Binding-site contacts:
Ligand atom C10 contacts residue TYR26 of chain 1.A at 3.8 Å (hydrophobic).
Ligand atom C8 contacts residue TRP230 of chain 1.A at 4.4 Å (hydrophobic).
Ligand atom C13 contacts residue GLU120 of chain 1.A at 4.5 Å.
Ligand atom C18 contacts residue VAL309 of chain 1.A at 3.6 Å (hydrophobic).
Ligand atom C16 contacts residue LEU311 of chain 1.A at 4.2 Å (hydrophobic).
Ligand atom C10 contacts residue TRP230 of chain 1.A at 3.6 Å (hydrophobic).
Ligand atom C17 contacts residue LEU311 of chain 1.A at 4.5 Å (hydrophobic).
Ligand atom C11 contacts residue NAP1 of chain 1.C at 4.2 Å.
Ligand atom C18 contacts residue LEU311 of chain 1.A at 3.6 Å (hydrophobic).
Ligand atom C20 contacts residue LEU311 of chain 1.A at 3.7 Å (hydrophobic).
Ligand atom O14 contacts residue ILE57 of chain 1.A at 4.5 Å.
Ligand atom C21 contacts residue TYR132 of chain 1.A at 3.9 Å (hydrophobic).
Ligand atom C2 contacts residue MET313 of chain 1.A at 4.3 Å (hydrophobic).
Ligand atom C23 contacts residue MET313 of chain 1.A at 3.5 Å (hydrophobic).
Ligand atom C16 contacts residue NAP1 of chain 1.C at 4.0 Å.
Ligand atom C13 contacts residue TYR58 of chain 1.A at 4.1 Å (hydrophobic).
Ligand atom C12 contacts residue TYR58 of chain 1.A at 4.4 Å (hydrophobic).
Ligand atom C1 contacts residue MET313 of chain 1.A at 3.8 Å (hydrophobic).
Ligand atom C15 contacts residue NAP1 of chain 1.C at 3.9 Å.
Ligand atom C9 contacts residue TYR26 of chain 1.A at 3.5 Å (hydrophobic).
Ligand atom C15 contacts residue TRP89 of chain 1.A at 4.5 Å (hydrophobic).
Ligand atom C6 contacts residue TRP230 of chain 1.A at 4.3 Å (hydrophobic).
Ligand atom C9 contacts residue TRP230 of chain 1.A at 4.2 Å (hydrophobic).
Ligand atom C12 contacts residue TYR26 of chain 1.A at 4.1 Å (hydrophobic).
Ligand atom C22 contacts residue MET313 of chain 1.A at 4.2 Å (hydrophobic).
Ligand atom C21 contacts residue TRP314 of chain 1.A at 3.5 Å (hydrophobic).
Ligand atom C1 contacts residue TRP140 of chain 1.A at 3.8 Å (hydrophobic).
Ligand atom C21 contacts residue MET313 of chain 1.A at 3.8 Å (hydrophobic).
Ligand atom C20 contacts residue TRP314 of chain 1.A at 3.8 Å (hydrophobic).
Ligand atom C23 contacts residue TRP230 of chain 1.A at 4.2 Å (hydrophobic).
Ligand atom C13 contacts residue NAP1 of chain 1.C at 4.1 Å.
Ligand atom O14 contacts residue TYR58 of chain 1.A at 3.2 Å.
Ligand atom O14 contacts residue GLU120 of chain 1.A at 3.6 Å.
Ligand atom C20 contacts residue MET313 of chain 1.A at 4.1 Å (hydrophobic).
Ligand atom O14 contacts residue NAP1 of chain 1.C at 3.8 Å.
Ligand atom C18 contacts residue TRP230 of chain 1.A at 3.7 Å (hydrophobic).

A small-molecule ligand and the protein it binds are described below.
Small molecule (SMILES): CC(=O)[C@H]1CC[C@H]2[C@@H]3CC[C@@H]4CC(=O)CC[C@]4(C)[C@H]3CC[C@]12C

Sequence of chain 1.A:
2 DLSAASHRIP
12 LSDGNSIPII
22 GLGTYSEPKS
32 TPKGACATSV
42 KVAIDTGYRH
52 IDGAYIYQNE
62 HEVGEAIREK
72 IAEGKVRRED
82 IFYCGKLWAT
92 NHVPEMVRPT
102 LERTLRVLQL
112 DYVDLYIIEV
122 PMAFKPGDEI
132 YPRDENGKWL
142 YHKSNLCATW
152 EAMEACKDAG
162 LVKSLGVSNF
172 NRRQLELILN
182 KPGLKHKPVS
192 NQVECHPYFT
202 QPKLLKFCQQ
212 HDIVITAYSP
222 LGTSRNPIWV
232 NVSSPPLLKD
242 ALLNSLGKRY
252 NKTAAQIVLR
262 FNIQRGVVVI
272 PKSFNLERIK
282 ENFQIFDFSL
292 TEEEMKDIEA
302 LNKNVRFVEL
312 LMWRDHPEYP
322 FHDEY